Sequence of chain 1.A:
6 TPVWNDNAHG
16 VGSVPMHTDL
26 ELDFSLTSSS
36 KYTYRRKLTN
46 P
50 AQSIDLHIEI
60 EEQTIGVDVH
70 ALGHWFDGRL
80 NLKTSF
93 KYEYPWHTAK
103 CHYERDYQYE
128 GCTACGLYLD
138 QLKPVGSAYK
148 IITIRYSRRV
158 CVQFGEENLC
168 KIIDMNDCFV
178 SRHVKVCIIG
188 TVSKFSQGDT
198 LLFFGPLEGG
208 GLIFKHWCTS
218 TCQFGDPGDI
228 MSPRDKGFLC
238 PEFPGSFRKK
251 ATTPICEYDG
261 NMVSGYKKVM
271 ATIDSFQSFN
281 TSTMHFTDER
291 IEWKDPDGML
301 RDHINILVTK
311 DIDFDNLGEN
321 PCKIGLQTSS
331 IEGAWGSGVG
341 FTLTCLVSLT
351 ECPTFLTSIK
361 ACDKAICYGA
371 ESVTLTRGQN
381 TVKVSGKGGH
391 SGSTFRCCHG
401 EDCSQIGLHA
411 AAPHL

The small molecule below binds the protein below.
Small molecule (SMILES): CC(=O)N[C@H]1[C@H](O[C@H]2[C@H](O)[C@@H](NC(C)=O)CO[C@@H]2CO[C@H]2O[C@@H](C)[C@@H](O)[C@@H](O)[C@@H]2O)O[C@H](CO)[C@@H](O)[C@@H]1O

Sequence of chain 3.A:
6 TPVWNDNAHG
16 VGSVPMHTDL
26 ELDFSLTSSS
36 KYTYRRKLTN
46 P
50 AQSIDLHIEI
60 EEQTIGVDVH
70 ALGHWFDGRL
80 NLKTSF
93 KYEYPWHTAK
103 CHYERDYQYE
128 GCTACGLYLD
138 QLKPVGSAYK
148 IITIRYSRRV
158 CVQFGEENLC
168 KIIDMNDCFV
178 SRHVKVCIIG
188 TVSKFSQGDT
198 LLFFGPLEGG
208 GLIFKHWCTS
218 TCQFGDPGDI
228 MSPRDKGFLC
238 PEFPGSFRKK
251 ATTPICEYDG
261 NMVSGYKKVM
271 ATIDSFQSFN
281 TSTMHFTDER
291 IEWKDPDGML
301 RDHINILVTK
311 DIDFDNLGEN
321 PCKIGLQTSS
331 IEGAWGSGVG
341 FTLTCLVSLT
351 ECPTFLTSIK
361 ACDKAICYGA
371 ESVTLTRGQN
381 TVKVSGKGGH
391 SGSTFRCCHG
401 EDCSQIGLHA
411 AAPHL

Binding-site contacts:
Ligand atom C4 contacts residue ASN280 of chain 3.A at 4.3 Å.
Ligand atom C8 contacts residue GLY333 of chain 1.A at 3.6 Å.
Ligand atom O7 contacts residue ASN280 of chain 3.A at 3.5 Å (h-bond).
Ligand atom O5 contacts residue GLY206 of chain 3.A at 4.3 Å.
Ligand atom C3 contacts residue GLU332 of chain 1.A at 3.3 Å.
Ligand atom C5 contacts residue GLY207 of chain 3.A at 4.2 Å.
Ligand atom C7 contacts residue GLU332 of chain 1.A at 3.9 Å.
Ligand atom C2 contacts residue ASN280 of chain 3.A at 2.4 Å.
Ligand atom C6 contacts residue SER278 of chain 3.A at 3.9 Å.
Ligand atom C5 contacts residue GLY208 of chain 3.A at 3.9 Å.
Ligand atom C7 contacts residue SER385 of chain 1.A at 3.6 Å.
Ligand atom C7 contacts residue ASN280 of chain 3.A at 3.4 Å.
Ligand atom O7 contacts residue THR342 of chain 1.A at 2.8 Å (h-bond).
Ligand atom O7 contacts residue GLU332 of chain 1.A at 3.4 Å.
Ligand atom C8 contacts residue SER385 of chain 1.A at 4.4 Å.
Ligand atom C8 contacts residue GLU332 of chain 1.A at 4.2 Å.
Ligand atom N2 contacts residue GLU332 of chain 1.A at 4.0 Å.
Ligand atom C1 contacts residue ASN280 of chain 3.A at 1.4 Å.
Ligand atom C4 contacts residue PHE201 of chain 3.A at 3.9 Å (hydrophobic).
Ligand atom O7 contacts residue SER385 of chain 1.A at 2.6 Å (h-bond).
Ligand atom C1 contacts residue GLY206 of chain 3.A at 4.0 Å.
Ligand atom O3 contacts residue PHE201 of chain 3.A at 3.9 Å.
Ligand atom C5 contacts residue ASN280 of chain 3.A at 3.7 Å.
Ligand atom O4 contacts residue THR342 of chain 1.A at 4.0 Å.
Ligand atom O5 contacts residue ASN280 of chain 3.A at 2.4 Å (h-bond).
Ligand atom C8 contacts residue GLY340 of chain 1.A at 3.5 Å.
Ligand atom C3 contacts residue ASN280 of chain 3.A at 3.8 Å.
Ligand atom O4 contacts residue PHE201 of chain 3.A at 3.0 Å.
Ligand atom O3 contacts residue GLU332 of chain 1.A at 2.3 Å (salt-bridge).
Ligand atom N2 contacts residue ASN280 of chain 3.A at 2.8 Å (h-bond).
Ligand atom C8 contacts residue PHE341 of chain 1.A at 4.2 Å (hydrophobic).
Ligand atom C2 contacts residue GLU332 of chain 1.A at 3.5 Å.
Ligand atom C3 contacts residue THR342 of chain 1.A at 4.3 Å.
Ligand atom O4 contacts residue GLU332 of chain 1.A at 4.4 Å.
Ligand atom C4 contacts residue GLU332 of chain 1.A at 3.7 Å.
Ligand atom C6 contacts residue GLY208 of chain 3.A at 3.1 Å.
Ligand atom C6 contacts residue LEU209 of chain 3.A at 3.5 Å (hydrophobic).
Ligand atom C7 contacts residue THR342 of chain 1.A at 3.8 Å.
Ligand atom C2 contacts residue GLY206 of chain 3.A at 4.2 Å.
Ligand atom C1 contacts residue SER385 of chain 1.A at 4.0 Å.